The protein below binds the small molecule below.
Small molecule (SMILES): O=S(=O)(O)c1cccc2cccc(Nc3ccccc3)c12

Sequence of chain 1.N:
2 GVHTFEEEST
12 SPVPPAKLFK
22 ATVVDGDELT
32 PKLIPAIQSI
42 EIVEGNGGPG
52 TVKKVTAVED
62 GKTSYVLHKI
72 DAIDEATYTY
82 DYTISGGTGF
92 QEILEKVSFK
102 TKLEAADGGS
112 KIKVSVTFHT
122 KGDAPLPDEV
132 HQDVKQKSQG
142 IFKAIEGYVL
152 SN

Binding-site contacts:
Ligand atom C9 contacts residue GLN140 of chain 1.N at 3.8 Å.
Ligand atom C12 contacts residue LYS136 of chain 1.N at 3.8 Å.
Ligand atom C14 contacts residue PHE119 of chain 1.N at 4.1 Å (hydrophobic).
Ligand atom C8 contacts residue SER10 of chain 1.N at 3.7 Å.
Ligand atom C16 contacts residue VAL117 of chain 1.N at 3.8 Å (hydrophobic).
Ligand atom C15 contacts residue LYS136 of chain 1.N at 3.9 Å.
Ligand atom O2 contacts residue LYS136 of chain 1.N at 3.6 Å (salt-bridge).
Ligand atom C4 contacts residue SER139 of chain 1.N at 4.1 Å.
Ligand atom C14 contacts residue HIS132 of chain 1.N at 4.1 Å.
Ligand atom C1 contacts residue VAL115 of chain 1.N at 4.1 Å (hydrophobic).
Ligand atom S contacts residue GLN140 of chain 1.N at 3.4 Å (h-bond).
Ligand atom O3 contacts residue GLN140 of chain 1.N at 2.9 Å (h-bond).
Ligand atom C13 contacts residue LYS136 of chain 1.N at 3.7 Å.
Ligand atom O1 contacts residue LYS136 of chain 1.N at 3.8 Å.
Ligand atom C2 contacts residue VAL115 of chain 1.N at 3.7 Å (hydrophobic).
Ligand atom C13 contacts residue VAL117 of chain 1.N at 3.5 Å (hydrophobic).
Ligand atom O2 contacts residue GLN140 of chain 1.N at 2.7 Å (h-bond).
Ligand atom C16 contacts residue LYS136 of chain 1.N at 3.6 Å.
Ligand atom C11 contacts residue VAL117 of chain 1.N at 3.9 Å (hydrophobic).
Ligand atom S contacts residue LYS136 of chain 1.N at 3.6 Å (salt-bridge).
Ligand atom C5 contacts residue VAL115 of chain 1.N at 4.2 Å (hydrophobic).
Ligand atom C7 contacts residue PHE143 of chain 1.N at 3.6 Å (hydrophobic).
Ligand atom C7 contacts residue SER10 of chain 1.N at 4.1 Å.
Ligand atom C14 contacts residue VAL117 of chain 1.N at 3.4 Å (hydrophobic).
Ligand atom O1 contacts residue GLU8 of chain 1.N at 3.4 Å.
Ligand atom C3 contacts residue VAL115 of chain 1.N at 4.1 Å (hydrophobic).
Ligand atom C12 contacts residue SER139 of chain 1.N at 4.1 Å.
Ligand atom C1 contacts residue SER139 of chain 1.N at 4.2 Å.
Ligand atom C15 contacts residue PHE6 of chain 1.N at 4.1 Å (hydrophobic).
Ligand atom C3 contacts residue PHE100 of chain 1.N at 4.2 Å (hydrophobic).
Ligand atom C2 contacts residue SER139 of chain 1.N at 3.6 Å.
Ligand atom C15 contacts residue VAL117 of chain 1.N at 3.5 Å (hydrophobic).
Ligand atom C3 contacts residue SER139 of chain 1.N at 3.5 Å.
Ligand atom O3 contacts residue LYS136 of chain 1.N at 2.8 Å (salt-bridge).
Ligand atom C6 contacts residue PHE143 of chain 1.N at 3.3 Å (hydrophobic).
Ligand atom C10 contacts residue VAL115 of chain 1.N at 4.1 Å (hydrophobic).
Ligand atom C4 contacts residue VAL115 of chain 1.N at 4.1 Å (hydrophobic).
Ligand atom C12 contacts residue VAL117 of chain 1.N at 3.8 Å (hydrophobic).
Ligand atom C8 contacts residue GLN140 of chain 1.N at 4.1 Å.
Ligand atom C11 contacts residue LYS136 of chain 1.N at 3.9 Å.